Sequence of chain 1.B:
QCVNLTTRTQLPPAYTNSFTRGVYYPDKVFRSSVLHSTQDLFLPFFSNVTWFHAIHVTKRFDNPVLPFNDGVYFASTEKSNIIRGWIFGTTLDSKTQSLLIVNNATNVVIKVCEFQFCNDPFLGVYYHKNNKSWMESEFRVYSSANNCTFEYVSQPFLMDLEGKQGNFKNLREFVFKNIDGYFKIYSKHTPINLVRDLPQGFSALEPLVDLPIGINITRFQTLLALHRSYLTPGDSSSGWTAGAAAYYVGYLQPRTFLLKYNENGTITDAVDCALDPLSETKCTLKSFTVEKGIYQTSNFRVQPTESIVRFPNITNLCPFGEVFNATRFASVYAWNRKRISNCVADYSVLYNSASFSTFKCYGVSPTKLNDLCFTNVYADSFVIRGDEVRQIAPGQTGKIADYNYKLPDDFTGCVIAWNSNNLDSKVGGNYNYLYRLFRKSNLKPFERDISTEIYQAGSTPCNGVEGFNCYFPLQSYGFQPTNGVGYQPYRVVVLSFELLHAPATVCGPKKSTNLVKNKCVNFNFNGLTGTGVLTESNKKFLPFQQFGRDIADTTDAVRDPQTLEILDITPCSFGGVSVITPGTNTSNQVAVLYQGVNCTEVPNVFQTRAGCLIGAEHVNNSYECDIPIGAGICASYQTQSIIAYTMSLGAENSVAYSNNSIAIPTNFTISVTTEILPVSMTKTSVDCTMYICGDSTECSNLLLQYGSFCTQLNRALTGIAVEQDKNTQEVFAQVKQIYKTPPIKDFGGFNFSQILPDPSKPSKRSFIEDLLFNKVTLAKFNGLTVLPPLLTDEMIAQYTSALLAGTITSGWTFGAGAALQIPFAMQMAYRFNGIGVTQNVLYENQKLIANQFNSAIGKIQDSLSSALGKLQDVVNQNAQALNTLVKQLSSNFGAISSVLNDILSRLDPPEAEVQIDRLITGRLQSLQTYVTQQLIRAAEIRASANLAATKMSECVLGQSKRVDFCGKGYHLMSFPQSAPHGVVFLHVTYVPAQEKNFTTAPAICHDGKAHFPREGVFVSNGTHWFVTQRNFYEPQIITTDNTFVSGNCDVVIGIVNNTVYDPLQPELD

Binding-site contacts:
Ligand atom O7 contacts residue PHE369 of chain 1.B at 3.6 Å.
Ligand atom O4 contacts residue ASN401 of chain 1.B at 4.5 Å.
Ligand atom O3 contacts residue ASN401 of chain 1.B at 4.5 Å.
Ligand atom C7 contacts residue GLY370 of chain 1.B at 4.0 Å.
Ligand atom O5 contacts residue ASN374 of chain 1.B at 2.2 Å (h-bond).
Ligand atom C5 contacts residue ASN374 of chain 1.B at 3.6 Å.
Ligand atom C8 contacts residue ASN374 of chain 1.B at 4.5 Å.
Ligand atom O7 contacts residue PHE373 of chain 1.B at 4.1 Å.
Ligand atom C8 contacts residue PHE373 of chain 1.B at 3.5 Å (hydrophobic).
Ligand atom O6 contacts residue ASN374 of chain 1.B at 4.4 Å.
Ligand atom C7 contacts residue SER402 of chain 1.B at 4.1 Å.
Ligand atom C1 contacts residue SER402 of chain 1.B at 3.9 Å.
Ligand atom O4 contacts residue SER402 of chain 1.B at 4.3 Å.
Ligand atom C2 contacts residue ASN374 of chain 1.B at 2.5 Å.
Ligand atom O5 contacts residue SER402 of chain 1.B at 4.3 Å.
Ligand atom O3 contacts residue SER402 of chain 1.B at 4.4 Å.
Ligand atom C7 contacts residue ASN374 of chain 1.B at 3.2 Å.
Ligand atom C8 contacts residue LEU399 of chain 1.B at 4.1 Å (hydrophobic).
Ligand atom O7 contacts residue GLY370 of chain 1.B at 3.0 Å.
Ligand atom N2 contacts residue SER402 of chain 1.B at 3.3 Å (h-bond).
Ligand atom C3 contacts residue SER402 of chain 1.B at 3.4 Å.
Ligand atom C5 contacts residue SER402 of chain 1.B at 3.8 Å.
Ligand atom C2 contacts residue SER402 of chain 1.B at 3.9 Å.
Ligand atom C1 contacts residue ASN374 of chain 1.B at 1.4 Å.
Ligand atom O7 contacts residue ASN374 of chain 1.B at 2.7 Å (h-bond).
Ligand atom C8 contacts residue SER402 of chain 1.B at 4.2 Å.
Ligand atom C4 contacts residue SER402 of chain 1.B at 4.1 Å.
Ligand atom C8 contacts residue PHE369 of chain 1.B at 4.2 Å (hydrophobic).
Ligand atom C3 contacts residue ASN374 of chain 1.B at 3.8 Å.
Ligand atom C7 contacts residue PHE369 of chain 1.B at 4.3 Å (hydrophobic).
Ligand atom C7 contacts residue PHE373 of chain 1.B at 4.2 Å (hydrophobic).
Ligand atom C4 contacts residue ASN374 of chain 1.B at 4.1 Å.
Ligand atom N2 contacts residue ASN374 of chain 1.B at 3.1 Å (h-bond).

The small molecule below binds the protein below.
Small molecule (SMILES): CC(=O)N[C@@H]1[C@@H](O)[C@H](O)[C@@H](CO)O[C@H]1O